A small-molecule ligand and the protein it binds are described below.
Small molecule (SMILES): COc1ccc([C@H]2N[C@H](C(=O)O)Cc3c2[nH]c2ccccc32)cc1CN1CCN(c2ccccc2F)CC1

Sequence of chain 1.A:
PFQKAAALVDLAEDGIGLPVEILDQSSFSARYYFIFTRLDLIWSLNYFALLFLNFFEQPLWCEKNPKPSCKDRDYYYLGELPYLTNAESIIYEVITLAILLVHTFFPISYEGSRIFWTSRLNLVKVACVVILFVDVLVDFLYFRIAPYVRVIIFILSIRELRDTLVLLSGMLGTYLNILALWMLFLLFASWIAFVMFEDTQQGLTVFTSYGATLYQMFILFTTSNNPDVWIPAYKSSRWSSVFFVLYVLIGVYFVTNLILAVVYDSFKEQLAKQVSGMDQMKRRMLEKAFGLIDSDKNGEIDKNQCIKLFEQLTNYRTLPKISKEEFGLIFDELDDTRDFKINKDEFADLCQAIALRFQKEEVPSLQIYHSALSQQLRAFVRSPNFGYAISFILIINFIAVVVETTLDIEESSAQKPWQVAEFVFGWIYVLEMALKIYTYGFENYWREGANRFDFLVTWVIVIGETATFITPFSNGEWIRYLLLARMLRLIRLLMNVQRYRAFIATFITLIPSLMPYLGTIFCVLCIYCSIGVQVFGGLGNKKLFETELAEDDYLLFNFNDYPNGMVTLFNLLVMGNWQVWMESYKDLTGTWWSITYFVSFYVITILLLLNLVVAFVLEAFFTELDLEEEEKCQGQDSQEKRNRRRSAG

Binding-site contacts:
Ligand atom O28 contacts residue TRP222 of chain 1.A at 3.0 Å.
Ligand atom C21 contacts residue TYR241 of chain 1.A at 3.5 Å (hydrophobic).
Ligand atom C36 contacts residue PHE434 of chain 2.A at 4.1 Å (hydrophobic).
Ligand atom C19 contacts residue TYR241 of chain 1.A at 4.1 Å (hydrophobic).
Ligand atom C35 contacts residue PHE434 of chain 2.A at 3.6 Å (hydrophobic).
Ligand atom N32 contacts residue TYR241 of chain 1.A at 3.9 Å.
Ligand atom C24 contacts residue TRP222 of chain 1.A at 3.5 Å (hydrophobic).
Ligand atom C33 contacts residue LEU215 of chain 1.A at 4.3 Å (hydrophobic).
Ligand atom C20 contacts residue TYR241 of chain 1.A at 3.8 Å (hydrophobic).
Ligand atom C27 contacts residue TRP222 of chain 1.A at 3.9 Å (hydrophobic).
Ligand atom N26 contacts residue TYR241 of chain 1.A at 3.8 Å.
Ligand atom C23 contacts residue TRP222 of chain 1.A at 4.3 Å (hydrophobic).
Ligand atom C25 contacts residue TRP222 of chain 1.A at 4.3 Å (hydrophobic).
Ligand atom N32 contacts residue LEU218 of chain 1.A at 4.3 Å.
Ligand atom C22 contacts residue TYR241 of chain 1.A at 3.9 Å (hydrophobic).

Sequence of chain 2.A:
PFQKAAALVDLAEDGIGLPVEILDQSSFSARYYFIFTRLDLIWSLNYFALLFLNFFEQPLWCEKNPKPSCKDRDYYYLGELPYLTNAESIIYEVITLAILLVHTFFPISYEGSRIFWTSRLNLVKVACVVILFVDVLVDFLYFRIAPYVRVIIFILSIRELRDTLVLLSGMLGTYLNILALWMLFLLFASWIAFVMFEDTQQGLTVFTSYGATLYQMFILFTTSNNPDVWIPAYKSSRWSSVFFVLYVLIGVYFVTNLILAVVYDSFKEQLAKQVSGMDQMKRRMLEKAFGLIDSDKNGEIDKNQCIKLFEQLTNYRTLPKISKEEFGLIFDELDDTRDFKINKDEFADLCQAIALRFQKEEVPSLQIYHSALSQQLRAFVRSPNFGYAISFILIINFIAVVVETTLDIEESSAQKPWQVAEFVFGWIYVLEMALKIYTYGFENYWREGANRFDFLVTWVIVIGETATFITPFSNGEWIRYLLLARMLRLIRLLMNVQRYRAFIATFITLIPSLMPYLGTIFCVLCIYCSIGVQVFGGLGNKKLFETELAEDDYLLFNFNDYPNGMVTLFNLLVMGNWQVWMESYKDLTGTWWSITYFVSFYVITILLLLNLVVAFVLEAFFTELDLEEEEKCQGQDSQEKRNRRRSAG